Binding-site contacts:
Ligand atom N contacts residue CYS172 of chain 1.A at 3.0 Å (h-bond).
Ligand atom CD1 contacts residue VAL200 of chain 1.A at 3.5 Å (hydrophobic).
Ligand atom CG contacts residue LEU168 of chain 1.A at 3.7 Å (hydrophobic).
Ligand atom CA contacts residue VAL144 of chain 1.A at 3.2 Å (hydrophobic).
Ligand atom CB contacts residue HIS145 of chain 1.A at 3.7 Å.
Ligand atom N contacts residue VAL192 of chain 1.A at 3.2 Å (h-bond).
Ligand atom C contacts residue VAL144 of chain 1.A at 3.4 Å (hydrophobic).
Ligand atom CH1 contacts residue GLY194 of chain 1.A at 3.6 Å.
Ligand atom C1 contacts residue CYS172 of chain 1.A at 1.8 Å (hydrophobic).
Ligand atom CH2 contacts residue GLY194 of chain 1.A at 3.5 Å.
Ligand atom O contacts residue GLY194 of chain 1.A at 2.9 Å (h-bond).
Ligand atom CH3 contacts residue ASN196 of chain 1.A at 3.5 Å.
Ligand atom CB contacts residue TYR143 of chain 1.A at 3.7 Å (hydrophobic).
Ligand atom N contacts residue VAL144 of chain 1.A at 2.7 Å (h-bond).
Ligand atom O contacts residue GLY195 of chain 1.A at 3.7 Å.
Ligand atom CA contacts residue GLY194 of chain 1.A at 3.8 Å.
Ligand atom CA contacts residue CYS172 of chain 1.A at 2.8 Å (hydrophobic).
Ligand atom C1 contacts residue MET29 of chain 1.A at 3.5 Å (hydrophobic).
Ligand atom O contacts residue TYR143 of chain 1.A at 3.6 Å.
Ligand atom OE1 contacts residue GLY194 of chain 1.A at 3.7 Å.
Ligand atom CD contacts residue GLY194 of chain 1.A at 3.8 Å.
Ligand atom N contacts residue ALA193 of chain 1.A at 3.8 Å.
Ligand atom O contacts residue GLY170 of chain 1.A at 3.1 Å (h-bond).
Ligand atom OE1 contacts residue HIS191 of chain 1.A at 2.9 Å (h-bond).
Ligand atom CD2 contacts residue ILE198 of chain 1.A at 3.5 Å (hydrophobic).
Ligand atom O contacts residue ALA193 of chain 1.A at 3.3 Å.
Ligand atom CB contacts residue VAL144 of chain 1.A at 3.7 Å (hydrophobic).
Ligand atom CB contacts residue HIS44 of chain 1.A at 3.5 Å.
Ligand atom C contacts residue CYS172 of chain 1.A at 1.8 Å (hydrophobic).
Ligand atom CH2 contacts residue GLY167 of chain 1.A at 3.4 Å.
Ligand atom NE2 contacts residue GLY194 of chain 1.A at 3.6 Å (h-bond).
Ligand atom CA contacts residue VAL192 of chain 1.A at 3.4 Å (hydrophobic).
Ligand atom CB contacts residue CYS172 of chain 1.A at 3.3 Å (hydrophobic).
Ligand atom O contacts residue VAL144 of chain 1.A at 2.9 Å (h-bond).
Ligand atom O contacts residue CYS172 of chain 1.A at 2.7 Å (h-bond).
Ligand atom CD1 contacts residue THR142 of chain 1.A at 3.4 Å.
Ligand atom O contacts residue MET171 of chain 1.A at 3.4 Å (h-bond).
Ligand atom CD2 contacts residue VAL200 of chain 1.A at 3.7 Å (hydrophobic).
Ligand atom C1 contacts residue HIS44 of chain 1.A at 3.2 Å.
Ligand atom N contacts residue GLY194 of chain 1.A at 3.0 Å (h-bond).

A protein and the small-molecule ligand that binds it are described below.
Small molecule (SMILES): CC(=O)N[C@@H](CC(C)C)C(=O)N[C@@H](C)C(=O)N[C@@H](C)C(=O)N[C@@H](CCC(=O)N(C)C)C(C)=O

Sequence of chain 1.A:
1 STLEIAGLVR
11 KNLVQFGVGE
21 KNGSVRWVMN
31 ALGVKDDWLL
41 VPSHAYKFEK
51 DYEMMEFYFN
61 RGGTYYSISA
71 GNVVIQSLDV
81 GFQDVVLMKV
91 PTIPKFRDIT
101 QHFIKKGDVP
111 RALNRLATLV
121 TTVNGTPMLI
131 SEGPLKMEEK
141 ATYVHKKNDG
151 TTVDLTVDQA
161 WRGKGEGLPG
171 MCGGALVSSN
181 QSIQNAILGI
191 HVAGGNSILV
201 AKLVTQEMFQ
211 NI